Binding-site contacts:
Ligand atom O5 contacts residue ASN80 of chain 1.A at 2.4 Å (h-bond).
Ligand atom C4 contacts residue ASN80 of chain 1.A at 4.2 Å.
Ligand atom C3 contacts residue ASN80 of chain 1.A at 3.7 Å.
Ligand atom C5 contacts residue ASN80 of chain 1.A at 3.7 Å.
Ligand atom N2 contacts residue VAL343 of chain 1.A at 3.6 Å.
Ligand atom C8 contacts residue VAL343 of chain 1.A at 3.9 Å (hydrophobic).
Ligand atom C7 contacts residue ASN80 of chain 1.A at 3.6 Å.
Ligand atom N2 contacts residue ASN80 of chain 1.A at 2.8 Å (h-bond).
Ligand atom O7 contacts residue ASN80 of chain 1.A at 3.9 Å.
Ligand atom C1 contacts residue VAL343 of chain 1.A at 4.2 Å (hydrophobic).
Ligand atom C7 contacts residue VAL343 of chain 1.A at 4.2 Å (hydrophobic).
Ligand atom C1 contacts residue ASN80 of chain 1.A at 1.5 Å.
Ligand atom C2 contacts residue ASN80 of chain 1.A at 2.4 Å.

Sequence of chain 1.A:
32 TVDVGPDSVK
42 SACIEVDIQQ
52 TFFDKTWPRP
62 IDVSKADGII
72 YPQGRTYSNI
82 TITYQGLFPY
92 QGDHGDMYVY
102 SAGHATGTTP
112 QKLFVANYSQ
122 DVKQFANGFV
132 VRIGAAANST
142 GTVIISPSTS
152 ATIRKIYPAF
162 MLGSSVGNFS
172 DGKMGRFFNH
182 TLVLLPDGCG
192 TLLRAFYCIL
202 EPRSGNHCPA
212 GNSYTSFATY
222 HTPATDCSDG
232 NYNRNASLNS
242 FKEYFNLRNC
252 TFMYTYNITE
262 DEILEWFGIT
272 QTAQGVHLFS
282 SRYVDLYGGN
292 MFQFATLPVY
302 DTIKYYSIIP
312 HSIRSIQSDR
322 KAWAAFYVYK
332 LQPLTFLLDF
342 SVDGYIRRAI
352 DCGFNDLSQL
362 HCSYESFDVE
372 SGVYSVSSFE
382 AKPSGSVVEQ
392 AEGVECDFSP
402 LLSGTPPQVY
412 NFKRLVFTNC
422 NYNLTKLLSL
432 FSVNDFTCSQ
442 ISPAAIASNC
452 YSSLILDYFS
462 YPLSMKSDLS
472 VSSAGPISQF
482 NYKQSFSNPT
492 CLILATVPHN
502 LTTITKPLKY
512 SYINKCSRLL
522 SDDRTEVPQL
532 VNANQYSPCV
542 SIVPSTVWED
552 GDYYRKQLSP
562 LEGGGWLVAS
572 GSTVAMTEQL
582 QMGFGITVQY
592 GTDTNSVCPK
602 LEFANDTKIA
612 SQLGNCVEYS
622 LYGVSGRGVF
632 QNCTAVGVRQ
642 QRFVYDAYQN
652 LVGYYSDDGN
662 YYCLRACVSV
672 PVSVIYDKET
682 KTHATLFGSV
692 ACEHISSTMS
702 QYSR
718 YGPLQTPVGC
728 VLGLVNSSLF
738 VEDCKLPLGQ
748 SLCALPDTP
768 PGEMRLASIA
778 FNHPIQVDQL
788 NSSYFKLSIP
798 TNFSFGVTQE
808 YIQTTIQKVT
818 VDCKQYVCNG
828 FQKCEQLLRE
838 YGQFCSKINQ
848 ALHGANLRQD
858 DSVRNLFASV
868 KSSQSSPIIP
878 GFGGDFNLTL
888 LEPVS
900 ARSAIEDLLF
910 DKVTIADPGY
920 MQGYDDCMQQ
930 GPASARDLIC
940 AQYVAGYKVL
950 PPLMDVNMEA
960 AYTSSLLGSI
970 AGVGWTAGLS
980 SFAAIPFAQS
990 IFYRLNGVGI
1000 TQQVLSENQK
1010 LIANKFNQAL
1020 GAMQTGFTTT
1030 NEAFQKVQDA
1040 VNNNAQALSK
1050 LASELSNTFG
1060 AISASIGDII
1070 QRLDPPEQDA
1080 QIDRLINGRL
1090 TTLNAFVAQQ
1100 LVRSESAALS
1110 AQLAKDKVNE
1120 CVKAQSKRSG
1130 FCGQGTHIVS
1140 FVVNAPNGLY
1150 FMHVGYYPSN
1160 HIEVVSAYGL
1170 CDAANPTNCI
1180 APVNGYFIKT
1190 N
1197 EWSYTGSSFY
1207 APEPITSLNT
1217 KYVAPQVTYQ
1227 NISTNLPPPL

This small molecule binds to this protein.
Small molecule (SMILES): CC(=O)N[C@H]1[C@H](O[C@H]2[C@H](O)[C@@H](NC(C)=O)CO[C@@H]2CO)O[C@H](CO)[C@@H](O)[C@@H]1O